This protein binds this small molecule.
Small molecule (SMILES): Nc1ccn([C@@H]2O[C@H](CO[P](=O)(O)O[C@H]3[C@@H](O)[C@H](n4cnc5c(N)ncnc54)O[C@@H]3CO[P](=O)(O)O[C@H]3[C@@H](O)[C@H](n4cnc5c(=O)nc(N)[nH]c54)O[C@@H]3CO[P](=O)(O)O[C@H]3[C@@H](O)[C@H](n4cnc5c(N)ncnc54)O[C@@H]3CO[P](=O)(O)O[C@H]3[C@@H](O)[C@H](n4cnc5c(N)ncnc54)O[C@@H]3CO[P](=O)(O)O[C@H]3[C@@H](O)[C@H](n4ccc(=O)[nH]c4=O)O[C@@H]3CO[P](=O)(O)O[C@H]3[C@@H](O)[C@H](n4ccc(N)nc4=O)O[C@@H]3CO[P](=O)(O)O[C@H]3[C@@H](O)[C@H](n4ccc(=O)[nH]c4=O)O[C@@H]3CO[P](=O)(O)O[C@H]3[C@@H](O)[C@H](n4cnc5c(=O)nc(N)[nH]c54)O[C@@H]3CO)[C@@H](O)[C@H]2O)c(=O)n1

Binding-site contacts:
Ligand atom O3' contacts residue ARG49 of chain 24.C at 3.6 Å (salt-bridge).
Ligand atom OP1 contacts residue SER51 of chain 24.C at 2.7 Å (h-bond).
Ligand atom N1 contacts residue THR59 of chain 10.C at 3.4 Å.
Ligand atom OP1 contacts residue ASN55 of chain 24.C at 3.0 Å (h-bond).
Ligand atom C5' contacts residue LYS57 of chain 24.C at 3.8 Å.
Ligand atom OP1 contacts residue LYS57 of chain 24.C at 2.9 Å.
Ligand atom N6 contacts residue THR59 of chain 10.C at 2.7 Å (h-bond).
Ligand atom OP2 contacts residue THR91 of chain 24.C at 3.7 Å.
Ligand atom OP2 contacts residue LYS57 of chain 24.C at 3.0 Å (salt-bridge).
Ligand atom N9 contacts residue LYS61 of chain 10.C at 3.8 Å.
Ligand atom O4' contacts residue LYS61 of chain 10.C at 3.7 Å.
Ligand atom N1 contacts residue SER47 of chain 10.C at 2.7 Å (h-bond).
Ligand atom OP1 contacts residue LYS89 of chain 24.C at 3.5 Å (salt-bridge).
Ligand atom OP2 contacts residue LYS57 of chain 24.C at 3.5 Å (salt-bridge).
Ligand atom C6 contacts residue THR59 of chain 10.C at 3.5 Å.
Ligand atom N7 contacts residue THR45 of chain 10.C at 2.7 Å (h-bond).
Ligand atom P contacts residue SER51 of chain 24.C at 3.2 Å.
Ligand atom O3' contacts residue SER51 of chain 24.C at 3.3 Å (h-bond).
Ligand atom OP2 contacts residue LYS43 of chain 10.C at 2.7 Å (salt-bridge).
Ligand atom O5' contacts residue ARG49 of chain 24.C at 3.6 Å (salt-bridge).
Ligand atom OP2 contacts residue TYR85 of chain 10.C at 2.6 Å (h-bond).
Ligand atom O5' contacts residue LYS89 of chain 24.C at 3.2 Å (salt-bridge).
Ligand atom P contacts residue LYS57 of chain 24.C at 3.1 Å.
Ligand atom N6 contacts residue CYS46 of chain 10.C at 3.6 Å (h-bond).
Ligand atom C5 contacts residue THR45 of chain 10.C at 3.4 Å.
Ligand atom N7 contacts residue LYS61 of chain 10.C at 3.4 Å.
Ligand atom OP1 contacts residue ARG49 of chain 24.C at 2.6 Å (salt-bridge).
Ligand atom C2 contacts residue SER47 of chain 10.C at 3.2 Å.
Ligand atom N7 contacts residue TYR85 of chain 10.C at 3.8 Å.
Ligand atom C8 contacts residue LYS61 of chain 10.C at 3.6 Å.
Ligand atom OP1 contacts residue ASN55 of chain 24.C at 3.2 Å.
Ligand atom C5' contacts residue ARG49 of chain 24.C at 2.6 Å.
Ligand atom OP2 contacts residue LYS89 of chain 24.C at 3.5 Å (salt-bridge).
Ligand atom C6 contacts residue THR45 of chain 10.C at 3.4 Å.
Ligand atom P contacts residue ARG49 of chain 24.C at 3.7 Å.
Ligand atom OP2 contacts residue SER51 of chain 24.C at 3.3 Å (h-bond).
Ligand atom C4' contacts residue ARG49 of chain 24.C at 3.6 Å.
Ligand atom N6 contacts residue THR45 of chain 10.C at 2.8 Å (h-bond).
Ligand atom O5' contacts residue LYS57 of chain 24.C at 2.8 Å (salt-bridge).
Ligand atom OP1 contacts residue SER52 of chain 24.C at 3.1 Å.

Sequence of chain 24.C:
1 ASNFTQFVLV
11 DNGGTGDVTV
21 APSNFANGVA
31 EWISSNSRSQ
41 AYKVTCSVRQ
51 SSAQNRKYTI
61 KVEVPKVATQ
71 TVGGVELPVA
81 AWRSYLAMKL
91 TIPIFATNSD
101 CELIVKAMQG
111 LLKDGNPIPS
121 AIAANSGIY

Sequence of chain 10.C:
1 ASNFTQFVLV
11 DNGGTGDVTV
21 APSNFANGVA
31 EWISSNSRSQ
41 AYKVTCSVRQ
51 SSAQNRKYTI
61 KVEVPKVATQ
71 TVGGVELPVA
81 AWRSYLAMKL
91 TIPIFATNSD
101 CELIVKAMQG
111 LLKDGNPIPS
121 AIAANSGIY